Binding-site contacts:
Ligand atom C8 contacts residue PRO305 of chain 2.E at 2.9 Å (hydrophobic).
Ligand atom C7 contacts residue ASN307 of chain 2.E at 4.1 Å.
Ligand atom C1 contacts residue ASN307 of chain 2.E at 1.4 Å.
Ligand atom O5 contacts residue ASN307 of chain 2.E at 2.3 Å (h-bond).
Ligand atom N2 contacts residue ASN307 of chain 2.E at 3.0 Å (h-bond).
Ligand atom C3 contacts residue ASN307 of chain 2.E at 3.8 Å.
Ligand atom O6 contacts residue GLN328 of chain 2.E at 4.3 Å.
Ligand atom C7 contacts residue PRO305 of chain 2.E at 4.3 Å (hydrophobic).
Ligand atom C4 contacts residue ASN307 of chain 2.E at 4.2 Å.
Ligand atom C2 contacts residue ASN307 of chain 2.E at 2.5 Å.
Ligand atom C8 contacts residue ASN307 of chain 2.E at 4.5 Å.
Ligand atom C5 contacts residue ASN307 of chain 2.E at 3.6 Å.
Ligand atom C8 contacts residue ILE306 of chain 2.E at 3.7 Å (hydrophobic).

A small-molecule ligand and the protein it binds are described below.
Small molecule (SMILES): CC(=O)N[C@H]1[C@H](O[C@H]2[C@H](O)[C@@H](NC(C)=O)CO[C@@H]2CO[C@@H]2O[C@@H](C)[C@@H](O)[C@@H](O)[C@@H]2O)O[C@H](CO)[C@@H](O[C@@H]2O[C@H](CO)[C@@H](O)[C@H](O)[C@@H]2O)[C@@H]1O

Sequence of chain 2.E:
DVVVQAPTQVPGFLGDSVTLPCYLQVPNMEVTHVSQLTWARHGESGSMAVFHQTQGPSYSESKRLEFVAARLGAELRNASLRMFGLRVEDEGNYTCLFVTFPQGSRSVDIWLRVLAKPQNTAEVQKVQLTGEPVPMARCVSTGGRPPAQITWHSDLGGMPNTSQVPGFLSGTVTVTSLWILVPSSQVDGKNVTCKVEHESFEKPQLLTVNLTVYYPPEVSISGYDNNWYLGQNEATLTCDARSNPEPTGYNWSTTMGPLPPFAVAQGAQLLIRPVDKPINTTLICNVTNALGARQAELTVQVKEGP